Binding-site contacts:
Ligand atom C2 contacts residue TYR517 of chain 1.A at 4.4 Å (hydrophobic).
Ligand atom C18 contacts residue DMU1 of chain 1.N at 4.2 Å.
Ligand atom C34 contacts residue PHE516 of chain 1.A at 4.2 Å (hydrophobic).
Ligand atom C4 contacts residue DMU1 of chain 1.N at 4.1 Å.
Ligand atom O5 contacts residue DMU1 of chain 1.N at 4.1 Å.
Ligand atom C2 contacts residue DMU1 of chain 1.N at 4.4 Å.
Ligand atom C18 contacts residue PHE516 of chain 1.A at 3.7 Å (hydrophobic).
Ligand atom O2 contacts residue TRP451 of chain 1.A at 3.4 Å.
Ligand atom C28 contacts residue PHE516 of chain 1.A at 4.0 Å (hydrophobic).
Ligand atom C6 contacts residue PHE516 of chain 1.A at 4.4 Å (hydrophobic).
Ligand atom C11 contacts residue DMU1 of chain 1.M at 3.8 Å.
Ligand atom C9 contacts residue DMU1 of chain 1.N at 4.2 Å.
Ligand atom C5 contacts residue DMU1 of chain 1.N at 4.0 Å.
Ligand atom O55 contacts residue ARG521 of chain 1.A at 4.3 Å.
Ligand atom C19 contacts residue PHE516 of chain 1.A at 3.6 Å (hydrophobic).
Ligand atom C18 contacts residue GLY513 of chain 1.A at 4.0 Å.
Ligand atom C43 contacts residue PHE516 of chain 1.A at 4.5 Å (hydrophobic).
Ligand atom O7 contacts residue DMU1 of chain 1.N at 3.9 Å.
Ligand atom O16 contacts residue PHE516 of chain 1.A at 3.3 Å.
Ligand atom O55 contacts residue TYR517 of chain 1.A at 3.8 Å.
Ligand atom C7 contacts residue DMU1 of chain 1.N at 3.6 Å.
Ligand atom C8 contacts residue DMU1 of chain 1.M at 3.3 Å.
Ligand atom O49 contacts residue TYR517 of chain 1.A at 3.9 Å.
Ligand atom C28 contacts residue LEU512 of chain 1.A at 4.4 Å (hydrophobic).
Ligand atom O4 contacts residue DMU1 of chain 1.M at 3.2 Å (h-bond).
Ligand atom O49 contacts residue PHE516 of chain 1.A at 3.9 Å.
Ligand atom C25 contacts residue PHE516 of chain 1.A at 4.3 Å (hydrophobic).
Ligand atom C22 contacts residue PHE516 of chain 1.A at 4.1 Å (hydrophobic).
Ligand atom C6 contacts residue DMU1 of chain 1.N at 4.2 Å.
Ligand atom C22 contacts residue GLY513 of chain 1.A at 4.2 Å.
Ligand atom C3 contacts residue DMU1 of chain 1.N at 4.5 Å.
Ligand atom O2 contacts residue DMU1 of chain 1.M at 2.7 Å (h-bond).
Ligand atom O4 contacts residue DMU1 of chain 1.N at 2.8 Å (h-bond).
Ligand atom C7 contacts residue DMU1 of chain 1.M at 3.9 Å.
Ligand atom O3 contacts residue DMU1 of chain 1.N at 3.5 Å (h-bond).
Ligand atom O6 contacts residue DMU1 of chain 1.M at 3.9 Å.

Sequence of chain 1.A:
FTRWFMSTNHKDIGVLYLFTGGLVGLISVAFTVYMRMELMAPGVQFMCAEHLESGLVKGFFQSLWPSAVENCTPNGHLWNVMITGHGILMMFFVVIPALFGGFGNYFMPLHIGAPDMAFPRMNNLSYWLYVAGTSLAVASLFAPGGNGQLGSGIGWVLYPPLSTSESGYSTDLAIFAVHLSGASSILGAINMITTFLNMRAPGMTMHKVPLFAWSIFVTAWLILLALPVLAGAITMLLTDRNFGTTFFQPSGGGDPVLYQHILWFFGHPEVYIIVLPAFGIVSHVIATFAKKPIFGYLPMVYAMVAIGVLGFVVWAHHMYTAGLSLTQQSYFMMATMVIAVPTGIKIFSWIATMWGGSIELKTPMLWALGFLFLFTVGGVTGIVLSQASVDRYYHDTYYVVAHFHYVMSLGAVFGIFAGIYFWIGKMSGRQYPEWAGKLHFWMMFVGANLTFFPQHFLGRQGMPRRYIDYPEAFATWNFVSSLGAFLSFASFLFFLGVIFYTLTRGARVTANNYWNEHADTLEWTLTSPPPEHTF

A protein and the small-molecule ligand that binds it are described below.
Small molecule (SMILES): CCCCCCCCCCO[C@@H]1O[C@H](CO)[C@@H](O[C@H]2O[C@H](CO)[C@@H](O)[C@H](O)[C@H]2O)[C@H](O)[C@H]1O